A small-molecule ligand and the protein it binds are described below.
Small molecule (SMILES): COc1ccc(N(C)c2nc(Cl)nc3cccnc23)cc1

Sequence of chain 1.C:
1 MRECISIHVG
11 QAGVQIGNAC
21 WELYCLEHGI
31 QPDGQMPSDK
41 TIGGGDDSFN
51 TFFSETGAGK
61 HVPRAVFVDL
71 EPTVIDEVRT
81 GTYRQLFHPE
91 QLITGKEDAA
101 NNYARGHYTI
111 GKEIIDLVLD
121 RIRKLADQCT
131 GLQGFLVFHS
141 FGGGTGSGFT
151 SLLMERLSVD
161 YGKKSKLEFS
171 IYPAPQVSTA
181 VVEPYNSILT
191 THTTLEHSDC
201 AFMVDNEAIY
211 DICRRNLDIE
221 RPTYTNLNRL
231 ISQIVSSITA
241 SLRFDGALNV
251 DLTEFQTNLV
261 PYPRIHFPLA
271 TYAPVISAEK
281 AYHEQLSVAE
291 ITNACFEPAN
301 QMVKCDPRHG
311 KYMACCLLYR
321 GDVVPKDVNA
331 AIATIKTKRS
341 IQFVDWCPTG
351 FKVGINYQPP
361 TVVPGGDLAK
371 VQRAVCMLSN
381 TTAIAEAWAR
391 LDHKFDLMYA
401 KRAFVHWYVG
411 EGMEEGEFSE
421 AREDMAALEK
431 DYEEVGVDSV

Binding-site contacts:
Ligand atom C17 contacts residue LYS350 of chain 1.D at 3.4 Å.
Ligand atom C09 contacts residue LEU253 of chain 1.D at 3.3 Å (hydrophobic).
Ligand atom N08 contacts residue LEU253 of chain 1.D at 3.3 Å.
Ligand atom C18 contacts residue MET257 of chain 1.D at 3.7 Å (hydrophobic).
Ligand atom C16 contacts residue ASN256 of chain 1.D at 3.3 Å.
Ligand atom C21 contacts residue ASN348 of chain 1.D at 3.3 Å.
Ligand atom O20 contacts residue VAL181 of chain 1.C at 3.8 Å.
Ligand atom N10 contacts residue CYS239 of chain 1.D at 3.5 Å.
Ligand atom C13 contacts residue ALA248 of chain 1.D at 3.9 Å (hydrophobic).
Ligand atom C15 contacts residue ASN256 of chain 1.D at 3.6 Å.
Ligand atom C01 contacts residue LYS350 of chain 1.D at 3.8 Å.
Ligand atom O20 contacts residue ASN256 of chain 1.D at 3.8 Å.
Ligand atom CL1 contacts residue LEU253 of chain 1.D at 3.6 Å.
Ligand atom O20 contacts residue LYS350 of chain 1.D at 3.4 Å.
Ligand atom N08 contacts residue ALA248 of chain 1.D at 3.3 Å.
Ligand atom C14 contacts residue ASN256 of chain 1.D at 3.9 Å.
Ligand atom C07 contacts residue LEU253 of chain 1.D at 3.9 Å (hydrophobic).
Ligand atom C02 contacts residue ALA315 of chain 1.D at 3.3 Å (hydrophobic).
Ligand atom C02 contacts residue ALA352 of chain 1.D at 3.5 Å (hydrophobic).
Ligand atom C16 contacts residue LYS350 of chain 1.D at 3.3 Å.
Ligand atom C13 contacts residue LYS252 of chain 1.D at 3.6 Å.
Ligand atom C03 contacts residue CYS239 of chain 1.D at 3.6 Å (hydrophobic).
Ligand atom C04 contacts residue CYS239 of chain 1.D at 3.9 Å (hydrophobic).
Ligand atom C01 contacts residue ALA314 of chain 1.D at 3.8 Å (hydrophobic).
Ligand atom C03 contacts residue ILE316 of chain 1.D at 3.5 Å (hydrophobic).
Ligand atom C21 contacts residue LYS350 of chain 1.D at 3.4 Å.
Ligand atom C02 contacts residue ILE316 of chain 1.D at 3.9 Å (hydrophobic).
Ligand atom C02 contacts residue ALA314 of chain 1.D at 3.8 Å (hydrophobic).
Ligand atom CL1 contacts residue ALA248 of chain 1.D at 3.7 Å.
Ligand atom C13 contacts residue LEU253 of chain 1.D at 3.7 Å (hydrophobic).
Ligand atom C17 contacts residue ASN256 of chain 1.D at 3.4 Å.
Ligand atom C16 contacts residue THR179 of chain 1.C at 3.5 Å.
Ligand atom N10 contacts residue LEU253 of chain 1.D at 3.9 Å.
Ligand atom CL1 contacts residue LEU240 of chain 1.D at 3.6 Å.
Ligand atom C18 contacts residue ASN256 of chain 1.D at 3.7 Å.
Ligand atom C21 contacts residue VAL313 of chain 1.D at 3.3 Å (hydrophobic).
Ligand atom C01 contacts residue ALA352 of chain 1.D at 4.0 Å (hydrophobic).
Ligand atom C09 contacts residue CYS239 of chain 1.D at 3.9 Å (hydrophobic).
Ligand atom C09 contacts residue ALA248 of chain 1.D at 3.6 Å (hydrophobic).
Ligand atom C15 contacts residue THR179 of chain 1.C at 3.3 Å.

Sequence of chain 1.D:
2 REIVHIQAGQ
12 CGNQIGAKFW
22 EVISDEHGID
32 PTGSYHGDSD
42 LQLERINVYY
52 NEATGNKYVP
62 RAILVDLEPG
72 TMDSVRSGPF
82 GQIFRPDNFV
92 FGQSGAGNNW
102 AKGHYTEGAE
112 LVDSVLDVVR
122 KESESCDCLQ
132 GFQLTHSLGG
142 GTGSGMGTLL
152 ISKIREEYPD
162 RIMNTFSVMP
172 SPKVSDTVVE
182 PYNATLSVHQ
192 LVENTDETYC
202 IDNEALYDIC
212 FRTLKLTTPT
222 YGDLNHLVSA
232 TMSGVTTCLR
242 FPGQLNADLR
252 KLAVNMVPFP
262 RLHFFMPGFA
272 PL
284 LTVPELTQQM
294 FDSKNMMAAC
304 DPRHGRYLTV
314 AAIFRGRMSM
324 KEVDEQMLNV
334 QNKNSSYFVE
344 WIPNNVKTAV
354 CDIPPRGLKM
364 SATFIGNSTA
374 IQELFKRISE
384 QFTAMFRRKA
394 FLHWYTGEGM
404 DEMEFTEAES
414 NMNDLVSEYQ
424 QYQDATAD